A protein and the small-molecule ligand that binds it are described below.
Small molecule (SMILES): CC(=O)N[C@@H]1[C@@H](O)[C@H](O)[C@@H](CO)O[C@H]1O

Sequence of chain 1.A:
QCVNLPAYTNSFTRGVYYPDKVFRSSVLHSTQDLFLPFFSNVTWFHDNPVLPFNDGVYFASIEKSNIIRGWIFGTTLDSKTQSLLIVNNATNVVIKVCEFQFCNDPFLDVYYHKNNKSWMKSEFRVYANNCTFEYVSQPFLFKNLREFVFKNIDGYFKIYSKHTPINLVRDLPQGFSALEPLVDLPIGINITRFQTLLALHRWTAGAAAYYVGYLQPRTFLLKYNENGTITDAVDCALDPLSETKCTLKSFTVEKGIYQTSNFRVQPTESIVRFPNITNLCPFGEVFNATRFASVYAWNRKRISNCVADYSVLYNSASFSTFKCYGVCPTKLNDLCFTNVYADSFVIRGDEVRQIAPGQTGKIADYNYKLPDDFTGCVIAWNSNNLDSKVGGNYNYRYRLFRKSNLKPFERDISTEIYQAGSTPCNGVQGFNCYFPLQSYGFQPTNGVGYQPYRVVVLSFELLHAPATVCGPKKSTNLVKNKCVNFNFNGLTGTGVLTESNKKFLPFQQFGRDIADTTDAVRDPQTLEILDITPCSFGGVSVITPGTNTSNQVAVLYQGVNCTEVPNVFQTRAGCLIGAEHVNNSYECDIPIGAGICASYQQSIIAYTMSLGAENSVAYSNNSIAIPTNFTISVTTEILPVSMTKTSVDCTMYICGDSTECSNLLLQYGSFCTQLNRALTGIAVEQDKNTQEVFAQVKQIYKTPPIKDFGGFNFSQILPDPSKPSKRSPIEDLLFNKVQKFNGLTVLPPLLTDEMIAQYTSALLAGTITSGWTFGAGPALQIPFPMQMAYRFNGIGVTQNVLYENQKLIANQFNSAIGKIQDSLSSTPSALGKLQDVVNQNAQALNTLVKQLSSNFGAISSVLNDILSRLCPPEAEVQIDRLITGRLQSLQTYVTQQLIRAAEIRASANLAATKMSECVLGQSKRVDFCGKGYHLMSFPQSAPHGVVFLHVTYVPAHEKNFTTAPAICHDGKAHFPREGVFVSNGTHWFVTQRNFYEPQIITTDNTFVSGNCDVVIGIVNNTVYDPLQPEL

Binding-site contacts:
Ligand atom C1 contacts residue ASN343 of chain 1.A at 1.5 Å.
Ligand atom C8 contacts residue GLY339 of chain 1.A at 3.7 Å.
Ligand atom O7 contacts residue ASN343 of chain 1.A at 4.4 Å.
Ligand atom C5 contacts residue ASN343 of chain 1.A at 3.7 Å.
Ligand atom C2 contacts residue ASN343 of chain 1.A at 2.5 Å.
Ligand atom C8 contacts residue ASN343 of chain 1.A at 3.9 Å.
Ligand atom C7 contacts residue ASN343 of chain 1.A at 3.5 Å.
Ligand atom C8 contacts residue PHE338 of chain 1.A at 4.4 Å (hydrophobic).
Ligand atom O7 contacts residue PHE342 of chain 1.A at 2.8 Å.
Ligand atom N2 contacts residue ASN343 of chain 1.A at 2.9 Å (h-bond).
Ligand atom C8 contacts residue PHE342 of chain 1.A at 4.2 Å (hydrophobic).
Ligand atom C3 contacts residue ASN343 of chain 1.A at 3.8 Å.
Ligand atom C4 contacts residue ASN343 of chain 1.A at 4.3 Å.
Ligand atom C7 contacts residue PHE342 of chain 1.A at 3.6 Å (hydrophobic).
Ligand atom O5 contacts residue ASN343 of chain 1.A at 2.4 Å (h-bond).